The small molecule below binds the protein below.
Small molecule (SMILES): CC(=O)N[C@H]1[C@H]([C@H](O)[C@H](O)CO)O[C@@](O[C@@H]2[C@@H](O)[C@H](O)O[C@H](CO)[C@@H]2O)(C(=O)O)C[C@@H]1O

Binding-site contacts:
Ligand atom O1A contacts residue SER266 of chain 1.B at 2.5 Å (h-bond).
Ligand atom C11 contacts residue ASP51 of chain 1.B at 3.8 Å.
Ligand atom C4 contacts residue LYS264 of chain 1.B at 3.7 Å.
Ligand atom C10 contacts residue ASP51 of chain 1.B at 3.8 Å.
Ligand atom C11 contacts residue TRP45 of chain 1.B at 4.1 Å (hydrophobic).
Ligand atom C6 contacts residue ASP51 of chain 1.B at 3.7 Å.
Ligand atom O4 contacts residue LYS264 of chain 1.B at 3.0 Å (salt-bridge).
Ligand atom O4 contacts residue TRP45 of chain 1.B at 3.4 Å.
Ligand atom O1A contacts residue LYS268 of chain 1.B at 3.6 Å.
Ligand atom O1B contacts residue LYS268 of chain 1.B at 3.2 Å (salt-bridge).
Ligand atom O1A contacts residue ASP114 of chain 1.B at 4.4 Å.
Ligand atom N5 contacts residue ASP51 of chain 1.B at 2.8 Å (salt-bridge).
Ligand atom O9 contacts residue LYS268 of chain 1.B at 3.9 Å.
Ligand atom C5 contacts residue ASP51 of chain 1.B at 3.6 Å.
Ligand atom O1B contacts residue SER266 of chain 1.B at 3.6 Å (h-bond).
Ligand atom C10 contacts residue TRP45 of chain 1.B at 3.8 Å (hydrophobic).
Ligand atom O1A contacts residue LYS264 of chain 1.B at 4.4 Å.
Ligand atom C11 contacts residue TYR50 of chain 1.B at 3.6 Å (hydrophobic).
Ligand atom C1 contacts residue LYS268 of chain 1.B at 3.9 Å.
Ligand atom N5 contacts residue LYS264 of chain 1.B at 3.6 Å (salt-bridge).
Ligand atom C10 contacts residue LYS264 of chain 1.B at 3.9 Å.
Ligand atom C1 contacts residue SER266 of chain 1.B at 3.4 Å.
Ligand atom C11 contacts residue LYS264 of chain 1.B at 4.0 Å.
Ligand atom C4 contacts residue ASP51 of chain 1.B at 3.9 Å.
Ligand atom C4 contacts residue SER266 of chain 1.B at 4.4 Å.
Ligand atom C5 contacts residue LYS264 of chain 1.B at 4.3 Å.
Ligand atom O10 contacts residue TRP45 of chain 1.B at 3.2 Å (h-bond).
Ligand atom C3 contacts residue ASP114 of chain 1.B at 3.9 Å.
Ligand atom C7 contacts residue ASP51 of chain 1.B at 4.4 Å.

Sequence of chain 1.B:
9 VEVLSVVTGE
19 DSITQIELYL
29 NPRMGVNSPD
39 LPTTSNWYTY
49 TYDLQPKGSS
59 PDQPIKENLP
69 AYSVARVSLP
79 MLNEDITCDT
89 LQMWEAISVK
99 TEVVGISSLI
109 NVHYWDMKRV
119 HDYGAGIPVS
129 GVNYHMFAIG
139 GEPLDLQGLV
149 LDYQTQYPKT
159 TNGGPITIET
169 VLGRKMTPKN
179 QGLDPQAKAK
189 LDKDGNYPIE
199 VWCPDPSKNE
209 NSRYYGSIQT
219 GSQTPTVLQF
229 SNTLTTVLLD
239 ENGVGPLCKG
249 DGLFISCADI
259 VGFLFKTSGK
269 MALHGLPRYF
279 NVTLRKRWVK